Binding-site contacts:
Ligand atom O6 contacts residue PHE157 of chain 1.D at 3.6 Å.
Ligand atom O2 contacts residue GLU112 of chain 1.D at 2.6 Å (salt-bridge).
Ligand atom O3 contacts residue GLU46 of chain 1.D at 3.6 Å.
Ligand atom O4 contacts residue GLU46 of chain 1.D at 3.6 Å.
Ligand atom C2 contacts residue ASP66 of chain 1.D at 3.3 Å.
Ligand atom C6 contacts residue TRP341 of chain 1.D at 3.5 Å (hydrophobic).
Ligand atom O5 contacts residue TRP341 of chain 1.D at 3.2 Å.
Ligand atom O3 contacts residue GLU45 of chain 1.D at 3.0 Å.
Ligand atom O2 contacts residue GLU45 of chain 1.D at 3.6 Å.
Ligand atom O6 contacts residue ARG345 of chain 1.D at 3.3 Å.
Ligand atom O4 contacts residue ARG345 of chain 1.D at 3.6 Å (salt-bridge).
Ligand atom O5 contacts residue TYR156 of chain 1.D at 3.2 Å.
Ligand atom C3 contacts residue ASP66 of chain 1.D at 3.2 Å.
Ligand atom O1 contacts residue ASP15 of chain 1.D at 2.5 Å (salt-bridge).
Ligand atom O1 contacts residue LYS16 of chain 1.D at 3.0 Å (salt-bridge).
Ligand atom O6 contacts residue TRP341 of chain 1.D at 3.5 Å.
Ligand atom O3 contacts residue ARG67 of chain 1.D at 3.1 Å (salt-bridge).
Ligand atom C2 contacts residue GLU112 of chain 1.D at 3.5 Å.
Ligand atom O6 contacts residue PRO155 of chain 1.D at 3.6 Å.
Ligand atom C1 contacts residue TRP341 of chain 1.D at 3.6 Å (hydrophobic).
Ligand atom C3 contacts residue GLU45 of chain 1.D at 3.5 Å.
Ligand atom C1 contacts residue ASP15 of chain 1.D at 3.3 Å.
Ligand atom O6 contacts residue TYR156 of chain 1.D at 2.9 Å (h-bond).
Ligand atom C1 contacts residue TYR156 of chain 1.D at 3.6 Å (hydrophobic).
Ligand atom C6 contacts residue ARG345 of chain 1.D at 3.4 Å.
Ligand atom O2 contacts residue ARG67 of chain 1.D at 3.2 Å (salt-bridge).
Ligand atom O2 contacts residue LYS16 of chain 1.D at 2.9 Å (salt-bridge).
Ligand atom C2 contacts residue ARG67 of chain 1.D at 3.6 Å.
Ligand atom O3 contacts residue TRP341 of chain 1.D at 3.7 Å.
Ligand atom O3 contacts residue TYR342 of chain 1.D at 3.7 Å.
Ligand atom O3 contacts residue GLU112 of chain 1.D at 3.6 Å.
Ligand atom O2 contacts residue ALA64 of chain 1.D at 3.3 Å.
Ligand atom C6 contacts residue GLU154 of chain 1.D at 3.4 Å.
Ligand atom O1 contacts residue ASN13 of chain 1.D at 3.5 Å (h-bond).
Ligand atom O2 contacts residue MET331 of chain 1.D at 3.6 Å.
Ligand atom C6 contacts residue TYR156 of chain 1.D at 3.6 Å (hydrophobic).
Ligand atom O6 contacts residue GLU154 of chain 1.D at 3.2 Å (salt-bridge).
Ligand atom O3 contacts residue ALA64 of chain 1.D at 3.6 Å.
Ligand atom O3 contacts residue ASP66 of chain 1.D at 2.0 Å (salt-bridge).
Ligand atom O2 contacts residue ASP66 of chain 1.D at 2.7 Å (salt-bridge).

Sequence of chain 1.D:
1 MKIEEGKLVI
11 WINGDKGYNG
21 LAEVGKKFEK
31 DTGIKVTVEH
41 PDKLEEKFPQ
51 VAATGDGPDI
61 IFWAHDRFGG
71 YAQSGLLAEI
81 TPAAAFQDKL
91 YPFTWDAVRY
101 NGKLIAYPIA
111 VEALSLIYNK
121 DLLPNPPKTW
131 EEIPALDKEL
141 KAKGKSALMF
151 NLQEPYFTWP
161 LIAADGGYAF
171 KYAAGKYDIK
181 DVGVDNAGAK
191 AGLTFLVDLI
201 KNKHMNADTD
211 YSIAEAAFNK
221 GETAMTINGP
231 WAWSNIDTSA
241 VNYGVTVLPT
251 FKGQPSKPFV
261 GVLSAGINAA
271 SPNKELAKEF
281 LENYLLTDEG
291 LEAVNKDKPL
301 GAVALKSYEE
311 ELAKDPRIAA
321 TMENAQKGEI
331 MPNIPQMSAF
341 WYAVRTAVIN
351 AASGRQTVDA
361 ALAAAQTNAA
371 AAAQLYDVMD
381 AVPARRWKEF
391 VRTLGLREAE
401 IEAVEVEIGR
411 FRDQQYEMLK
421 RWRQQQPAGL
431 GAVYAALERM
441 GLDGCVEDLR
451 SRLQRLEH

A small-molecule ligand and the protein it binds are described below.
Small molecule (SMILES): OC[C@H]1O[C@H](O[C@H]2[C@H](O)[C@@H](O)[C@@H](O[C@H]3[C@H](O)[C@@H](O)[C@@H](O)O[C@@H]3CO)O[C@@H]2CO)[C@H](O)[C@@H](O)[C@@H]1O